Sequence of chain 1.A:
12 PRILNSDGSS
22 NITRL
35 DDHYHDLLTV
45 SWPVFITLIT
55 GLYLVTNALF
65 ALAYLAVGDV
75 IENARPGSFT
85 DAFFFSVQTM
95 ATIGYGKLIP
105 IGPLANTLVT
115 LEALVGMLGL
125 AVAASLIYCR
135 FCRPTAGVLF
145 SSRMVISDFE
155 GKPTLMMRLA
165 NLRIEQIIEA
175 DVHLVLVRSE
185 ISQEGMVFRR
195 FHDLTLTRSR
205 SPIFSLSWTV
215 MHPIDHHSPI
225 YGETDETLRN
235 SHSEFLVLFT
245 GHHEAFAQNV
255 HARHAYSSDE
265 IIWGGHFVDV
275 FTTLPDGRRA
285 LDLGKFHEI

Binding-site contacts:
Ligand atom O1 contacts residue PHE250 of chain 3.A at 3.5 Å.
Ligand atom N1 contacts residue CYS136 of chain 3.A at 4.3 Å.
Ligand atom C8 contacts residue PHE135 of chain 3.A at 4.0 Å (hydrophobic).
Ligand atom C2 contacts residue CYS133 of chain 1.A at 2.9 Å (hydrophobic).
Ligand atom C2 contacts residue CYS136 of chain 3.A at 3.6 Å (hydrophobic).
Ligand atom C4 contacts residue CYS136 of chain 3.A at 3.8 Å (hydrophobic).
Ligand atom C9 contacts residue CYS133 of chain 1.A at 4.0 Å (hydrophobic).
Ligand atom C7 contacts residue GLN252 of chain 3.A at 4.3 Å.
Ligand atom C contacts residue PHE135 of chain 3.A at 4.1 Å (hydrophobic).
Ligand atom C1 contacts residue CYS133 of chain 1.A at 3.8 Å (hydrophobic).
Ligand atom C4 contacts residue PHE250 of chain 3.A at 4.2 Å (hydrophobic).
Ligand atom C3 contacts residue CYS133 of chain 1.A at 3.7 Å (hydrophobic).
Ligand atom N contacts residue CYS136 of chain 3.A at 3.0 Å (h-bond).
Ligand atom C3 contacts residue PHE135 of chain 3.A at 4.5 Å (hydrophobic).
Ligand atom C8 contacts residue SER129 of chain 1.A at 3.5 Å.
Ligand atom C2 contacts residue PHE135 of chain 3.A at 4.0 Å (hydrophobic).
Ligand atom C8 contacts residue TYR132 of chain 3.A at 3.9 Å (hydrophobic).
Ligand atom C6 contacts residue GLN252 of chain 3.A at 3.8 Å.
Ligand atom C5 contacts residue PHE250 of chain 3.A at 4.2 Å (hydrophobic).
Ligand atom N1 contacts residue PHE135 of chain 3.A at 3.7 Å.
Ligand atom C6 contacts residue PHE250 of chain 3.A at 3.0 Å (hydrophobic).
Ligand atom C7 contacts residue TYR132 of chain 3.A at 3.9 Å (hydrophobic).
Ligand atom C contacts residue TYR38 of chain 1.A at 4.2 Å (hydrophobic).
Ligand atom C9 contacts residue LEU130 of chain 1.A at 4.0 Å (hydrophobic).
Ligand atom C9 contacts residue PHE135 of chain 3.A at 3.6 Å (hydrophobic).
Ligand atom C1 contacts residue PHE135 of chain 3.A at 3.6 Å (hydrophobic).
Ligand atom C7 contacts residue CYS133 of chain 1.A at 3.4 Å (hydrophobic).
Ligand atom C7 contacts residue CYS136 of chain 3.A at 1.8 Å (hydrophobic).
Ligand atom C8 contacts residue CYS133 of chain 1.A at 1.9 Å (hydrophobic).
Ligand atom O contacts residue TYR38 of chain 1.A at 3.5 Å.
Ligand atom C8 contacts residue CYS136 of chain 3.A at 3.4 Å (hydrophobic).
Ligand atom N contacts residue CYS133 of chain 1.A at 3.7 Å.
Ligand atom C3 contacts residue CYS136 of chain 3.A at 2.6 Å (hydrophobic).
Ligand atom N contacts residue PHE135 of chain 3.A at 3.6 Å.

A protein and the small-molecule ligand that binds it are described below.
Small molecule (SMILES): Cc1c(C)n2c(C)c(C)c(=O)n2c1=O

Sequence of chain 3.A:
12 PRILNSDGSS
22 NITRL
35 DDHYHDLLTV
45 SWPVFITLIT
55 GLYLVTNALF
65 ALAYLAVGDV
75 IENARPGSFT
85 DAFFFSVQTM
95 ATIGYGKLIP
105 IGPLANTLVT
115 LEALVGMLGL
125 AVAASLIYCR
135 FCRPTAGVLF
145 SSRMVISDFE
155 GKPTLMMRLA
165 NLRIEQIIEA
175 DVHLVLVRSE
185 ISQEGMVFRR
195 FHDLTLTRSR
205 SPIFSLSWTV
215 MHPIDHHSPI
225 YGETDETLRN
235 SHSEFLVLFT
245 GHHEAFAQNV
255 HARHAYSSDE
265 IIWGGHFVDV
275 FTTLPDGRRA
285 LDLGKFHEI